Sequence of chain 1.D:
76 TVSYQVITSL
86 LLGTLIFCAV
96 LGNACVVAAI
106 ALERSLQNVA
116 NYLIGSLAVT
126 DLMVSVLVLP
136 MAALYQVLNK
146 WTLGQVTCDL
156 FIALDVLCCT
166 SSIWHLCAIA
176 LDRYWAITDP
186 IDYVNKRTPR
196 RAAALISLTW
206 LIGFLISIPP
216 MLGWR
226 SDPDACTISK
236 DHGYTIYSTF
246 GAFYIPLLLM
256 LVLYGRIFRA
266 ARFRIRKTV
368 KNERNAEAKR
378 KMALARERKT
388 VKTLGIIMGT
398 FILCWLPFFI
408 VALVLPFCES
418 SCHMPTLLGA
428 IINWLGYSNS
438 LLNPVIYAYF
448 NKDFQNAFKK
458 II

A small-molecule ligand and the protein it binds are described below.
Small molecule (SMILES): CC(C)CCC[C@@H](C)[C@H]1CC[C@H]2[C@@H]3CC=C4C[C@@H](O)CC[C@]4(C)[C@H]3CC[C@]12C

Binding-site contacts:
Ligand atom C24 contacts residue SER435 of chain 1.D at 3.2 Å.
Ligand atom O1 contacts residue TYR79 of chain 1.D at 3.2 Å.
Ligand atom C1 contacts residue LEU424 of chain 1.D at 4.2 Å (hydrophobic).
Ligand atom C3 contacts residue TYR79 of chain 1.D at 3.9 Å (hydrophobic).
Ligand atom C18 contacts residue TRP431 of chain 1.D at 3.3 Å (hydrophobic).
Ligand atom C15 contacts residue LEU87 of chain 1.D at 3.6 Å (hydrophobic).
Ligand atom C23 contacts residue SER435 of chain 1.D at 3.1 Å.
Ligand atom C22 contacts residue LEU90 of chain 1.D at 3.8 Å (hydrophobic).
Ligand atom C7 contacts residue GLN141 of chain 1.D at 4.2 Å.
Ligand atom C3 contacts residue GLN141 of chain 1.D at 4.3 Å.
Ligand atom C3 contacts residue THR83 of chain 1.D at 4.2 Å.
Ligand atom C19 contacts residue ALA427 of chain 1.D at 3.5 Å (hydrophobic).
Ligand atom C6 contacts residue THR83 of chain 1.D at 3.9 Å.
Ligand atom C4 contacts residue GLN141 of chain 1.D at 3.0 Å.
Ligand atom C7 contacts residue TRP431 of chain 1.D at 3.5 Å (hydrophobic).
Ligand atom C23 contacts residue LEU90 of chain 1.D at 4.2 Å (hydrophobic).
Ligand atom C15 contacts residue TRP431 of chain 1.D at 3.2 Å (hydrophobic).
Ligand atom C18 contacts residue LEU432 of chain 1.D at 4.4 Å (hydrophobic).
Ligand atom C24 contacts residue LEU90 of chain 1.D at 3.8 Å (hydrophobic).
Ligand atom C19 contacts residue ILE428 of chain 1.D at 3.5 Å (hydrophobic).
Ligand atom C22 contacts residue SER435 of chain 1.D at 3.9 Å.
Ligand atom C19 contacts residue LEU424 of chain 1.D at 4.0 Å (hydrophobic).
Ligand atom C11 contacts residue ILE428 of chain 1.D at 4.1 Å (hydrophobic).
Ligand atom C18 contacts residue ILE428 of chain 1.D at 4.0 Å (hydrophobic).
Ligand atom C6 contacts residue TRP431 of chain 1.D at 4.1 Å (hydrophobic).
Ligand atom C14 contacts residue TRP431 of chain 1.D at 3.9 Å (hydrophobic).
Ligand atom C6 contacts residue GLN141 of chain 1.D at 3.4 Å.
Ligand atom C4 contacts residue ALA427 of chain 1.D at 4.3 Å (hydrophobic).
Ligand atom C2 contacts residue LEU424 of chain 1.D at 3.5 Å (hydrophobic).
Ligand atom C27 contacts residue LEU90 of chain 1.D at 3.6 Å (hydrophobic).
Ligand atom C7 contacts residue LEU87 of chain 1.D at 3.4 Å (hydrophobic).
Ligand atom C16 contacts residue TRP431 of chain 1.D at 3.8 Å (hydrophobic).
Ligand atom C5 contacts residue GLN141 of chain 1.D at 3.7 Å.
Ligand atom C13 contacts residue TRP431 of chain 1.D at 4.2 Å (hydrophobic).
Ligand atom O1 contacts residue GLN141 of chain 1.D at 4.4 Å.
Ligand atom C8 contacts residue TRP431 of chain 1.D at 3.7 Å (hydrophobic).
Ligand atom C16 contacts residue LEU90 of chain 1.D at 3.6 Å (hydrophobic).
Ligand atom C14 contacts residue LEU87 of chain 1.D at 4.3 Å (hydrophobic).
Ligand atom C25 contacts residue LEU90 of chain 1.D at 4.3 Å (hydrophobic).
Ligand atom C26 contacts residue LEU438 of chain 1.D at 3.6 Å (hydrophobic).